Binding-site contacts:
Ligand atom N2 contacts residue ASN364 of chain 1.A at 2.9 Å (h-bond).
Ligand atom O3 contacts residue THR363 of chain 1.A at 4.2 Å.
Ligand atom C2 contacts residue THR363 of chain 1.A at 3.7 Å.
Ligand atom C1 contacts residue ASN364 of chain 1.A at 1.4 Å.
Ligand atom C2 contacts residue ASN364 of chain 1.A at 2.3 Å.
Ligand atom O6 contacts residue VAL339 of chain 1.A at 4.2 Å.
Ligand atom C4 contacts residue ASN364 of chain 1.A at 4.1 Å.
Ligand atom C3 contacts residue ASN364 of chain 1.A at 3.7 Å.
Ligand atom C5 contacts residue ASN364 of chain 1.A at 3.6 Å.
Ligand atom C8 contacts residue ASN388 of chain 1.A at 4.3 Å.
Ligand atom C7 contacts residue ASN364 of chain 1.A at 3.2 Å.
Ligand atom C5 contacts residue ASN340 of chain 1.A at 4.0 Å.
Ligand atom O5 contacts residue ASN364 of chain 1.A at 2.3 Å (h-bond).
Ligand atom C1 contacts residue ASN340 of chain 1.A at 4.3 Å.
Ligand atom C7 contacts residue THR363 of chain 1.A at 3.7 Å.
Ligand atom N2 contacts residue THR363 of chain 1.A at 2.8 Å (h-bond).
Ligand atom O6 contacts residue ASN340 of chain 1.A at 2.8 Å (h-bond).
Ligand atom C1 contacts residue VAL339 of chain 1.A at 3.9 Å (hydrophobic).
Ligand atom O5 contacts residue ASN340 of chain 1.A at 3.2 Å (h-bond).
Ligand atom C4 contacts residue VAL339 of chain 1.A at 4.3 Å (hydrophobic).
Ligand atom O7 contacts residue ASN364 of chain 1.A at 3.2 Å (h-bond).
Ligand atom C6 contacts residue ASN340 of chain 1.A at 3.5 Å.
Ligand atom C3 contacts residue VAL339 of chain 1.A at 4.4 Å (hydrophobic).
Ligand atom O3 contacts residue VAL339 of chain 1.A at 4.2 Å.
Ligand atom C8 contacts residue ASN364 of chain 1.A at 4.0 Å.
Ligand atom C8 contacts residue THR363 of chain 1.A at 3.5 Å.
Ligand atom O5 contacts residue VAL339 of chain 1.A at 4.1 Å.
Ligand atom C2 contacts residue VAL339 of chain 1.A at 4.0 Å (hydrophobic).

The protein below binds the small molecule below.
Small molecule (SMILES): CC(=O)N[C@@H]1[C@@H](O)[C@H](O)[C@@H](CO)O[C@H]1O

Sequence of chain 1.A:
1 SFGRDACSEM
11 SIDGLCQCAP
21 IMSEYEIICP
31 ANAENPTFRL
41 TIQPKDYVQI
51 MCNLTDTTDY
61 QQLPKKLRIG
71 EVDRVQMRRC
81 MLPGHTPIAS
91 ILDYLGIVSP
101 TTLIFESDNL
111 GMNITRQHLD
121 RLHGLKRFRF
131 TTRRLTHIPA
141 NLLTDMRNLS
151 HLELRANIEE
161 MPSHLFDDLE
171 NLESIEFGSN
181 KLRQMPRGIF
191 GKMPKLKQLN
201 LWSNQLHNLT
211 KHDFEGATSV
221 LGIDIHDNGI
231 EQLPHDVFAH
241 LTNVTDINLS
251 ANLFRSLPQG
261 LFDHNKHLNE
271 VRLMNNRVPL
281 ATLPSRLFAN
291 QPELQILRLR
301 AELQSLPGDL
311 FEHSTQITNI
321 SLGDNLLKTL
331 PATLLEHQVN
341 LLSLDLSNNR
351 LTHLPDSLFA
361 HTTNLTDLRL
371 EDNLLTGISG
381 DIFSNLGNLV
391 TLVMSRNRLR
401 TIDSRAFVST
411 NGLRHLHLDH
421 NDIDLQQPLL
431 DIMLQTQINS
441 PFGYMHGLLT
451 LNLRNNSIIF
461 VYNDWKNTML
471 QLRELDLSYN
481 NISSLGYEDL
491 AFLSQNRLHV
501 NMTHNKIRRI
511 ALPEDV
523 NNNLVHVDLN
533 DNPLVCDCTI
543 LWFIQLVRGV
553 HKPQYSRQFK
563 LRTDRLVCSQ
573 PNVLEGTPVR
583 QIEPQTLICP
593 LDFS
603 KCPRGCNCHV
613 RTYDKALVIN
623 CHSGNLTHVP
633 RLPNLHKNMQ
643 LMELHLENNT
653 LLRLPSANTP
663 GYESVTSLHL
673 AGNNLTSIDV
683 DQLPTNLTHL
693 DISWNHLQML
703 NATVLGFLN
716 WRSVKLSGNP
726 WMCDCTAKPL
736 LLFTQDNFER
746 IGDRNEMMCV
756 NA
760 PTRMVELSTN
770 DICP